Binding-site contacts:
Ligand atom C5 contacts residue TYR369 of chain 1.A at 3.8 Å (hydrophobic).
Ligand atom O5 contacts residue ILE371 of chain 1.A at 3.7 Å.
Ligand atom O6 contacts residue TYR369 of chain 1.A at 3.7 Å.
Ligand atom C8 contacts residue ASN366 of chain 1.A at 3.8 Å.
Ligand atom C6 contacts residue ILE371 of chain 1.A at 4.3 Å (hydrophobic).
Ligand atom C8 contacts residue SO41 of chain 1.J at 3.2 Å.
Ligand atom C5 contacts residue ASN366 of chain 1.A at 3.7 Å.
Ligand atom C1 contacts residue ASN366 of chain 1.A at 1.4 Å.
Ligand atom O7 contacts residue ASN366 of chain 1.A at 3.2 Å (h-bond).
Ligand atom C7 contacts residue SO41 of chain 1.J at 4.0 Å.
Ligand atom O5 contacts residue TYR369 of chain 1.A at 4.3 Å.
Ligand atom O5 contacts residue ASN366 of chain 1.A at 2.4 Å (h-bond).
Ligand atom C4 contacts residue ASN366 of chain 1.A at 4.2 Å.
Ligand atom N2 contacts residue SO41 of chain 1.J at 4.0 Å.
Ligand atom C2 contacts residue ASN366 of chain 1.A at 2.4 Å.
Ligand atom C7 contacts residue ASN366 of chain 1.A at 3.2 Å.
Ligand atom C6 contacts residue TYR369 of chain 1.A at 4.3 Å (hydrophobic).
Ligand atom C1 contacts residue TYR369 of chain 1.A at 4.4 Å (hydrophobic).
Ligand atom C3 contacts residue ASN366 of chain 1.A at 3.8 Å.
Ligand atom N2 contacts residue ASN366 of chain 1.A at 2.8 Å (h-bond).

The protein below binds the small molecule below.
Small molecule (SMILES): CC(=O)N[C@@H]1[C@@H](O)[C@H](O)[C@@H](CO)O[C@H]1O

Sequence of chain 1.A:
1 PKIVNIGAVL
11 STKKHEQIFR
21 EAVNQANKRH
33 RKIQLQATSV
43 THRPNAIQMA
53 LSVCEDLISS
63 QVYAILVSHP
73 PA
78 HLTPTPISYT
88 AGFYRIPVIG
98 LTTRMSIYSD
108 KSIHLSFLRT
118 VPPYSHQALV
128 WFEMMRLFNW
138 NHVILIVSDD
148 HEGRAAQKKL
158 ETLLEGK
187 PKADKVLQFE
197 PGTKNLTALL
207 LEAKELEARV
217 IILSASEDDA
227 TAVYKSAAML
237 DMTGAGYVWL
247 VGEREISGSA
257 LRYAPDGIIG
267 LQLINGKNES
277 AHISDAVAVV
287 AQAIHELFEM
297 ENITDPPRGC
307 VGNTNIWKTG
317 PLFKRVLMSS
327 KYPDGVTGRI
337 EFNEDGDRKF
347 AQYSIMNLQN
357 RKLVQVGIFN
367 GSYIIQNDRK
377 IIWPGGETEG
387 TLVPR